Binding-site contacts:
Ligand atom O5 contacts residue SER803 of chain 1.C at 3.4 Å (h-bond).
Ligand atom C7 contacts residue ASN801 of chain 1.C at 3.6 Å.
Ligand atom C6 contacts residue GLN804 of chain 1.C at 4.0 Å.
Ligand atom O7 contacts residue ASN801 of chain 1.C at 3.8 Å.
Ligand atom C3 contacts residue ASN801 of chain 1.C at 3.8 Å.
Ligand atom C5 contacts residue ASN801 of chain 1.C at 3.6 Å.
Ligand atom C2 contacts residue SER803 of chain 1.C at 4.4 Å.
Ligand atom C2 contacts residue ASN801 of chain 1.C at 2.5 Å.
Ligand atom C1 contacts residue ASN801 of chain 1.C at 1.4 Å.
Ligand atom C1 contacts residue SER803 of chain 1.C at 3.3 Å.
Ligand atom C5 contacts residue SER803 of chain 1.C at 3.5 Å.
Ligand atom C6 contacts residue SER803 of chain 1.C at 4.3 Å.
Ligand atom C4 contacts residue ASN801 of chain 1.C at 4.2 Å.
Ligand atom N2 contacts residue ASN801 of chain 1.C at 2.9 Å (h-bond).
Ligand atom O5 contacts residue ASN801 of chain 1.C at 2.3 Å (h-bond).

The small molecule below binds the protein below.
Small molecule (SMILES): CC(=O)N[C@H]1[C@H](O[C@H]2[C@H](O)[C@@H](NC(C)=O)CO[C@@H]2CO)O[C@H](CO)[C@@H](O)[C@@H]1O

Sequence of chain 1.C:
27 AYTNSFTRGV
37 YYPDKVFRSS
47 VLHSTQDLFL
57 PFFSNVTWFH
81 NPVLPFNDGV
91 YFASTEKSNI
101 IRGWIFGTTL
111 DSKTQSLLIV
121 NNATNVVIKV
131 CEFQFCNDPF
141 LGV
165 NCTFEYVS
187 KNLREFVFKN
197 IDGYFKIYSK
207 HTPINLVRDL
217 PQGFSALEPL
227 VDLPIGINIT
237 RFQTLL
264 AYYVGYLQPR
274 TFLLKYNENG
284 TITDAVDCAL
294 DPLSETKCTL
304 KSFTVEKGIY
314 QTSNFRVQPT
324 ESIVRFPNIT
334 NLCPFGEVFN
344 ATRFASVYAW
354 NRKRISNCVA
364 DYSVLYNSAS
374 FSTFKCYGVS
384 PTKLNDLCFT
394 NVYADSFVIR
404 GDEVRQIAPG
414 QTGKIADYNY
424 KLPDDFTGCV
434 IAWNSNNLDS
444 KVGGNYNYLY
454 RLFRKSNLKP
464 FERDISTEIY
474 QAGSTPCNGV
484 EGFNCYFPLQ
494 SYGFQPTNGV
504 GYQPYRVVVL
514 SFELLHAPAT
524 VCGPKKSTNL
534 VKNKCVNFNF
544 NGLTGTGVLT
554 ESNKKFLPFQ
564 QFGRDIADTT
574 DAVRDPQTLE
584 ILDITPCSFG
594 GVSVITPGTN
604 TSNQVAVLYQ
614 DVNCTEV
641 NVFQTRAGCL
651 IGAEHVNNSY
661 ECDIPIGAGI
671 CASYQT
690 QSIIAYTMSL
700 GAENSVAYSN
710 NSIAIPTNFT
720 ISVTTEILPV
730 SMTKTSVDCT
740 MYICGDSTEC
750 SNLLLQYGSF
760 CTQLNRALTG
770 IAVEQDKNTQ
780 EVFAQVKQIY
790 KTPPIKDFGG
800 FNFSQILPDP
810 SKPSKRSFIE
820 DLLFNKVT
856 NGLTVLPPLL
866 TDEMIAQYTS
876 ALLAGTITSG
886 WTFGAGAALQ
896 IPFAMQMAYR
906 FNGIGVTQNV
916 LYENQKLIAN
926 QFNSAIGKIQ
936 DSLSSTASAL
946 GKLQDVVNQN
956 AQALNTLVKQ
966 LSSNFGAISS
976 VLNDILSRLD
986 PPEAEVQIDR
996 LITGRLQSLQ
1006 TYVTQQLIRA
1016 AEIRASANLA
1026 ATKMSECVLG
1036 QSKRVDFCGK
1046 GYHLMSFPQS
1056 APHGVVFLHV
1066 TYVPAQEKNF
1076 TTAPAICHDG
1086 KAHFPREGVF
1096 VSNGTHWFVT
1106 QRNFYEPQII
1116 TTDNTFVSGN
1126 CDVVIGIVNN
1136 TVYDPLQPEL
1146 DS